Binding-site contacts:
Ligand atom N2 contacts residue ASN279 of chain 1.A at 2.7 Å (h-bond).
Ligand atom O7 contacts residue ASN279 of chain 1.A at 4.2 Å.
Ligand atom C7 contacts residue GLU278 of chain 1.A at 3.6 Å.
Ligand atom N2 contacts residue GLU278 of chain 1.A at 4.3 Å.
Ligand atom O5 contacts residue ASN279 of chain 1.A at 2.4 Å (h-bond).
Ligand atom C3 contacts residue ASN279 of chain 1.A at 3.8 Å.
Ligand atom C4 contacts residue ASN279 of chain 1.A at 4.2 Å.
Ligand atom C2 contacts residue ASN279 of chain 1.A at 2.5 Å.
Ligand atom C7 contacts residue ASN279 of chain 1.A at 3.7 Å.
Ligand atom O7 contacts residue GLU278 of chain 1.A at 3.1 Å (salt-bridge).
Ligand atom C5 contacts residue ASN279 of chain 1.A at 3.6 Å.
Ligand atom C1 contacts residue ASN279 of chain 1.A at 1.4 Å.
Ligand atom C8 contacts residue GLU278 of chain 1.A at 4.0 Å.

Sequence of chain 1.A:
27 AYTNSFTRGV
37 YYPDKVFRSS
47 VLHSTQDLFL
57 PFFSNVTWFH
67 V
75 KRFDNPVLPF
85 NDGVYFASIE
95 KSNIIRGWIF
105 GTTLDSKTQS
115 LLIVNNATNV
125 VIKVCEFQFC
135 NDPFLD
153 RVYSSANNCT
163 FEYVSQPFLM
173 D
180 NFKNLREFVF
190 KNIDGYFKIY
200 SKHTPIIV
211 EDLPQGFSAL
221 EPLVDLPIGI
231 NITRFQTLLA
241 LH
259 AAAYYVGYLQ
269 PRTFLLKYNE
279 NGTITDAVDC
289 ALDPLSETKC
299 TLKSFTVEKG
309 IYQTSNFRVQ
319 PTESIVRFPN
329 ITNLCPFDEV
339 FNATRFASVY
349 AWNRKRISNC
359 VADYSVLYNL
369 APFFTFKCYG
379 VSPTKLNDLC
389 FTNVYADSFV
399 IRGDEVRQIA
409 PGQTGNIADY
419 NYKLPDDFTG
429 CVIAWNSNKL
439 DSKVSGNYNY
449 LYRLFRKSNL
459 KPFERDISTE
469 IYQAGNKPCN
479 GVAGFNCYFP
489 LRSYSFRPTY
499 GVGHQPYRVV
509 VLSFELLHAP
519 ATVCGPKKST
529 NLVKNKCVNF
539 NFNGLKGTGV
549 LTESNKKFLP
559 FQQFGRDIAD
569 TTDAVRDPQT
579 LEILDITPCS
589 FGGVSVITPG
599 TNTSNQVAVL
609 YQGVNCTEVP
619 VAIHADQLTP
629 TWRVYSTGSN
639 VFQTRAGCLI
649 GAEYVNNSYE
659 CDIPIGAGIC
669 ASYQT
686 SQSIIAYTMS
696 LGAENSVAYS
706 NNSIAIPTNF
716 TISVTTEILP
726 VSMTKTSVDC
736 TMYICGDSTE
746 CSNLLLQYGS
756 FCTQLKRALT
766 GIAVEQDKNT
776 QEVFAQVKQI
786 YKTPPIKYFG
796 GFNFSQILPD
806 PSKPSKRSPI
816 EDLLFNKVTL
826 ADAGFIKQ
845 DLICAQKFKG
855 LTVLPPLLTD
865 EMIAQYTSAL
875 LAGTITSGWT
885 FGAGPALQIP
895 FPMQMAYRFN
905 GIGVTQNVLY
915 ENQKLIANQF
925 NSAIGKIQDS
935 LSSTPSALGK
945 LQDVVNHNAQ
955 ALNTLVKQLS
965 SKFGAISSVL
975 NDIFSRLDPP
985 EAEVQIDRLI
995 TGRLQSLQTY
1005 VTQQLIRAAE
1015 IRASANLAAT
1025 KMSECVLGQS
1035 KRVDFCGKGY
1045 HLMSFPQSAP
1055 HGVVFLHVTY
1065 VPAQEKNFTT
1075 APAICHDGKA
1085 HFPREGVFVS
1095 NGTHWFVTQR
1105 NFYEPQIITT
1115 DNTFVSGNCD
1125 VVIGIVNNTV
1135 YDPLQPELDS

The protein below binds the small molecule below.
Small molecule (SMILES): CC(=O)N[C@@H]1[C@@H](O)[C@H](O)[C@@H](CO)O[C@H]1O